Binding-site contacts:
Ligand atom C19 contacts residue ASN133 of chain 1.D at 4.0 Å.
Ligand atom C01 contacts residue TYR120 of chain 1.D at 3.7 Å (hydrophobic).
Ligand atom O17 contacts residue MET137 of chain 1.D at 3.3 Å.
Ligand atom C20 contacts residue LEU140 of chain 1.D at 4.0 Å (hydrophobic).
Ligand atom C16 contacts residue MET137 of chain 1.D at 4.0 Å (hydrophobic).
Ligand atom C11 contacts residue TYR120 of chain 1.D at 4.1 Å (hydrophobic).
Ligand atom C01 contacts residue MET116 of chain 1.D at 4.1 Å (hydrophobic).
Ligand atom C04 contacts residue TYR120 of chain 1.D at 4.0 Å (hydrophobic).
Ligand atom C15 contacts residue TYR120 of chain 1.D at 3.6 Å (hydrophobic).
Ligand atom C24 contacts residue TYR120 of chain 1.D at 3.9 Å (hydrophobic).
Ligand atom C01 contacts residue LEU140 of chain 1.D at 3.7 Å (hydrophobic).
Ligand atom C20 contacts residue ASN133 of chain 1.D at 4.0 Å.
Ligand atom S14 contacts residue ILE130 of chain 1.D at 3.8 Å.
Ligand atom C13 contacts residue PRO132 of chain 1.D at 4.0 Å (hydrophobic).
Ligand atom S14 contacts residue PRO132 of chain 1.D at 3.6 Å.
Ligand atom C13 contacts residue TYR120 of chain 1.D at 3.3 Å (hydrophobic).
Ligand atom C16 contacts residue SER131 of chain 1.D at 4.1 Å.
Ligand atom C21 contacts residue ILE105 of chain 1.D at 3.7 Å (hydrophobic).
Ligand atom C20 contacts residue THR102 of chain 1.D at 3.8 Å.
Ligand atom S14 contacts residue TYR120 of chain 1.D at 3.8 Å.
Ligand atom O17 contacts residue ASN133 of chain 1.D at 3.1 Å (h-bond).
Ligand atom N22 contacts residue TYR120 of chain 1.D at 3.4 Å.
Ligand atom C19 contacts residue SER98 of chain 1.D at 3.5 Å.
Ligand atom C24 contacts residue MET137 of chain 1.D at 4.1 Å (hydrophobic).
Ligand atom C20 contacts residue MET137 of chain 1.D at 3.6 Å (hydrophobic).
Ligand atom O17 contacts residue PRO132 of chain 1.D at 3.3 Å.
Ligand atom C03 contacts residue MET137 of chain 1.D at 3.8 Å (hydrophobic).
Ligand atom C19 contacts residue THR102 of chain 1.D at 3.8 Å.
Ligand atom C03 contacts residue TYR120 of chain 1.D at 3.8 Å (hydrophobic).
Ligand atom C04 contacts residue MET137 of chain 1.D at 3.8 Å (hydrophobic).
Ligand atom C01 contacts residue ILE105 of chain 1.D at 4.1 Å (hydrophobic).
Ligand atom C16 contacts residue PRO132 of chain 1.D at 4.0 Å (hydrophobic).
Ligand atom N12 contacts residue TYR120 of chain 1.D at 3.7 Å.
Ligand atom C16 contacts residue ASN133 of chain 1.D at 4.0 Å.
Ligand atom C20 contacts residue PHE136 of chain 1.D at 3.8 Å (hydrophobic).
Ligand atom C19 contacts residue SER131 of chain 1.D at 3.5 Å.
Ligand atom N12 contacts residue PRO132 of chain 1.D at 3.8 Å.
Ligand atom C02 contacts residue MET137 of chain 1.D at 4.0 Å (hydrophobic).
Ligand atom C15 contacts residue ILE130 of chain 1.D at 3.9 Å (hydrophobic).
Ligand atom C23 contacts residue TYR120 of chain 1.D at 3.9 Å (hydrophobic).

A small-molecule ligand and the protein it binds are described below.
Small molecule (SMILES): CCCc1scc2c1-c1nc(SCC(=O)C(C)(C)C)ncc1CC2

Sequence of chain 1.D:
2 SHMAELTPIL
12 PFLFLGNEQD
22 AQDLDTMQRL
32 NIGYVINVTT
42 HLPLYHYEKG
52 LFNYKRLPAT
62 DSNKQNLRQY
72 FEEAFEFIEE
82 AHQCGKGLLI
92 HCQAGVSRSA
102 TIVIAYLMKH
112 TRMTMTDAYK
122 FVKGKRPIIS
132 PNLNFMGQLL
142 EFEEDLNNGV